Binding-site contacts:
Ligand atom O5' contacts residue GLY48 of chain 1.A at 3.9 Å.
Ligand atom O5' contacts residue MG1 of chain 1.D at 2.5 Å.
Ligand atom O2A contacts residue GLY255 of chain 1.A at 3.8 Å.
Ligand atom N3A contacts residue GLY256 of chain 1.A at 3.9 Å.
Ligand atom O2A contacts residue SER49 of chain 1.A at 3.9 Å.
Ligand atom N3A contacts residue MG1 of chain 1.D at 3.6 Å.
Ligand atom O1A contacts residue GLY48 of chain 1.A at 3.6 Å.
Ligand atom O5' contacts residue ASP46 of chain 1.A at 4.1 Å.
Ligand atom O1B contacts residue GLY255 of chain 1.A at 3.4 Å.
Ligand atom O1B contacts residue SER258 of chain 1.A at 3.2 Å (h-bond).
Ligand atom O3B contacts residue MG1 of chain 1.D at 2.2 Å.
Ligand atom PB contacts residue ALA257 of chain 1.A at 4.1 Å.
Ligand atom O3B contacts residue GLU212 of chain 1.A at 3.9 Å.
Ligand atom O3B contacts residue GLY256 of chain 1.A at 4.1 Å.
Ligand atom O2B contacts residue SER258 of chain 1.A at 4.0 Å.
Ligand atom N3A contacts residue THR164 of chain 1.A at 4.0 Å.
Ligand atom O3B contacts residue GLY255 of chain 1.A at 3.8 Å.
Ligand atom PA contacts residue MG1 of chain 1.D at 3.6 Å.
Ligand atom PA contacts residue SER49 of chain 1.A at 3.5 Å.
Ligand atom O1B contacts residue SER49 of chain 1.A at 3.9 Å.
Ligand atom O1A contacts residue SER49 of chain 1.A at 2.9 Å (h-bond).
Ligand atom PB contacts residue THR164 of chain 1.A at 4.0 Å.
Ligand atom O1B contacts residue ALA257 of chain 1.A at 2.8 Å (h-bond).
Ligand atom PA contacts residue ARG53 of chain 1.A at 3.6 Å.
Ligand atom PB contacts residue GLY256 of chain 1.A at 3.8 Å.
Ligand atom O1A contacts residue SER50 of chain 1.A at 2.8 Å (h-bond).
Ligand atom PA contacts residue GLY256 of chain 1.A at 4.0 Å.
Ligand atom O2B contacts residue MG1 of chain 1.D at 3.7 Å.
Ligand atom N3A contacts residue GLY48 of chain 1.A at 4.1 Å.
Ligand atom O2B contacts residue ALA165 of chain 1.A at 3.3 Å (h-bond).
Ligand atom N3A contacts residue SER49 of chain 1.A at 2.8 Å (h-bond).
Ligand atom PB contacts residue SER49 of chain 1.A at 4.1 Å.
Ligand atom O2A contacts residue GLY256 of chain 1.A at 2.8 Å (h-bond).
Ligand atom O1B contacts residue GLY256 of chain 1.A at 2.8 Å (h-bond).
Ligand atom O1A contacts residue ARG53 of chain 1.A at 3.2 Å (salt-bridge).
Ligand atom PA contacts residue SER50 of chain 1.A at 4.0 Å.
Ligand atom O2B contacts residue THR164 of chain 1.A at 3.1 Å (h-bond).
Ligand atom O5' contacts residue ARG53 of chain 1.A at 2.9 Å (salt-bridge).
Ligand atom PB contacts residue MG1 of chain 1.D at 3.3 Å.
Ligand atom O2B contacts residue GLU212 of chain 1.A at 4.0 Å.

A small-molecule ligand and the protein it binds are described below.
Small molecule (SMILES): Nc1ncnc2c1ncn2[C@@H]1O[C@H](COP(=O)(O)NP(=O)(O)O)[C@@H](O)[C@H]1O

Sequence of chain 1.A:
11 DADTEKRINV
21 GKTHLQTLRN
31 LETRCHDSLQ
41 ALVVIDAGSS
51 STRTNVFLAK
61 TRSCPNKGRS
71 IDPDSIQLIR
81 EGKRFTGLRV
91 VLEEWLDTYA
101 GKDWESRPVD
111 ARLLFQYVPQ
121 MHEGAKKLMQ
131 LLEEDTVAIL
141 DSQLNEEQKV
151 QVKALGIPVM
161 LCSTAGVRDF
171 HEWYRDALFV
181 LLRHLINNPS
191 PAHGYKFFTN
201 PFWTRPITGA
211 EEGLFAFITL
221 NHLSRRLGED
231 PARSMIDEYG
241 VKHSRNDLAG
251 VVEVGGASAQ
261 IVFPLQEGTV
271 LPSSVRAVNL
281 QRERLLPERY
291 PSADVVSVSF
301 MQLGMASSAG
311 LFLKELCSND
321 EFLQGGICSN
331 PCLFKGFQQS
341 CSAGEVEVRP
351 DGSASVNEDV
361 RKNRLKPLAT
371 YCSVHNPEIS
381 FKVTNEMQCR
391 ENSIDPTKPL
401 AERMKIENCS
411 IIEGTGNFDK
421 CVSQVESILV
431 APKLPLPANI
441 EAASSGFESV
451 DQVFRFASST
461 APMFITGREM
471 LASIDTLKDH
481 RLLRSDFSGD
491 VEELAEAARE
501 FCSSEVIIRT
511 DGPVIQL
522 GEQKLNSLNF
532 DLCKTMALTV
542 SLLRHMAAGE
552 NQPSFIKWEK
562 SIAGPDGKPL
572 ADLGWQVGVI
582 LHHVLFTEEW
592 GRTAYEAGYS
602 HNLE